Sequence of chain 1.B:
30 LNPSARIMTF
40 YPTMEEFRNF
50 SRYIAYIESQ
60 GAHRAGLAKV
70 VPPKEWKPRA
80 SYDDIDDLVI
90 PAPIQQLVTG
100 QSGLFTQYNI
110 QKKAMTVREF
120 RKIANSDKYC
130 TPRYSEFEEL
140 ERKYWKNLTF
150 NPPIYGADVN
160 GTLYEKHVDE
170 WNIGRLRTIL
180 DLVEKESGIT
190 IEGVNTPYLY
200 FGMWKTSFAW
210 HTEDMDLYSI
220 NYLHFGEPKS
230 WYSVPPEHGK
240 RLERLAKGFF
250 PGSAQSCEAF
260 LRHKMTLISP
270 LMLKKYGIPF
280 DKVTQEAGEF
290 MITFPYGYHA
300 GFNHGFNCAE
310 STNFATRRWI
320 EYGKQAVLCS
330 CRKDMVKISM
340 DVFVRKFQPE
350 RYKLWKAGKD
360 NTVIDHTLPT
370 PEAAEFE

Binding-site contacts:
Ligand atom C11 contacts residue PHE207 of chain 1.B at 3.5 Å (hydrophobic).
Ligand atom O4 contacts residue LYS263 of chain 1.B at 3.7 Å.
Ligand atom O2 contacts residue ASN220 of chain 1.B at 3.7 Å.
Ligand atom O1 contacts residue TYR199 of chain 1.B at 3.7 Å.
Ligand atom O3 contacts residue GLU212 of chain 1.B at 2.7 Å (salt-bridge).
Ligand atom O3 contacts residue HIS210 of chain 1.B at 3.0 Å (h-bond).
Ligand atom C13 contacts residue HIS298 of chain 1.B at 3.6 Å.
Ligand atom O1 contacts residue TYR154 of chain 1.B at 2.5 Å (h-bond).
Ligand atom C7 contacts residue DMS1 of chain 1.BA at 3.6 Å.
Ligand atom C13 contacts residue TRP230 of chain 1.B at 3.6 Å (hydrophobic).
Ligand atom C9 contacts residue DMS1 of chain 1.BA at 3.7 Å.
Ligand atom N1 contacts residue HIS298 of chain 1.B at 3.6 Å.
Ligand atom O2 contacts residue LYS228 of chain 1.B at 2.9 Å (salt-bridge).
Ligand atom C6 contacts residue GLU212 of chain 1.B at 3.8 Å.
Ligand atom C6 contacts residue DMS1 of chain 1.BA at 3.4 Å.
Ligand atom C12 contacts residue TRP230 of chain 1.B at 3.6 Å (hydrophobic).
Ligand atom C5 contacts residue DMS1 of chain 1.BA at 3.6 Å.
Ligand atom C9 contacts residue MN1 of chain 1.AA at 3.2 Å.
Ligand atom C9 contacts residue HIS210 of chain 1.B at 3.7 Å.
Ligand atom C7 contacts residue MN1 of chain 1.AA at 3.4 Å.
Ligand atom C5 contacts residue HIS210 of chain 1.B at 3.5 Å.
Ligand atom C14 contacts residue TYR154 of chain 1.B at 3.4 Å (hydrophobic).
Ligand atom O contacts residue LYS263 of chain 1.B at 3.7 Å.
Ligand atom C13 contacts residue PHE207 of chain 1.B at 3.6 Å (hydrophobic).
Ligand atom C14 contacts residue PHE207 of chain 1.B at 3.4 Å (hydrophobic).
Ligand atom O1 contacts residue PHE207 of chain 1.B at 3.6 Å.
Ligand atom O3 contacts residue MN1 of chain 1.AA at 2.0 Å.
Ligand atom C contacts residue ASN108 of chain 1.B at 3.7 Å.
Ligand atom O3 contacts residue DMS1 of chain 1.BA at 3.1 Å.
Ligand atom C8 contacts residue TYR199 of chain 1.B at 3.7 Å (hydrophobic).
Ligand atom C13 contacts residue MN1 of chain 1.AA at 2.9 Å.
Ligand atom N1 contacts residue MN1 of chain 1.AA at 2.2 Å.
Ligand atom C4 contacts residue LYS263 of chain 1.B at 3.5 Å.
Ligand atom C12 contacts residue PHE207 of chain 1.B at 3.4 Å (hydrophobic).
Ligand atom C6 contacts residue HIS210 of chain 1.B at 3.0 Å.
Ligand atom C7 contacts residue HIS210 of chain 1.B at 3.5 Å.
Ligand atom O2 contacts residue TYR154 of chain 1.B at 3.3 Å (h-bond).
Ligand atom C6 contacts residue MN1 of chain 1.AA at 2.9 Å.
Ligand atom C2 contacts residue LYS263 of chain 1.B at 3.7 Å.
Ligand atom N1 contacts residue HIS210 of chain 1.B at 3.2 Å (h-bond).

A protein and the small-molecule ligand that binds it are described below.
Small molecule (SMILES): COCC(=O)Nc1ccc(O)c(-c2cc(C(=O)O)ccn2)c1